Binding-site contacts:
Ligand atom C1 contacts residue ASN331 of chain 1.C at 1.4 Å.
Ligand atom O5 contacts residue ASN331 of chain 1.C at 2.4 Å (h-bond).
Ligand atom C2 contacts residue GLN580 of chain 1.C at 4.5 Å.
Ligand atom O6 contacts residue GLN580 of chain 1.C at 4.1 Å.
Ligand atom C3 contacts residue ASN331 of chain 1.C at 3.8 Å.
Ligand atom O7 contacts residue GLN580 of chain 1.C at 3.7 Å.
Ligand atom C7 contacts residue ASN331 of chain 1.C at 3.8 Å.
Ligand atom C7 contacts residue GLN580 of chain 1.C at 4.3 Å.
Ligand atom C2 contacts residue ASN331 of chain 1.C at 2.4 Å.
Ligand atom C4 contacts residue GLN580 of chain 1.C at 4.2 Å.
Ligand atom C5 contacts residue ASN331 of chain 1.C at 3.7 Å.
Ligand atom N2 contacts residue ASN331 of chain 1.C at 2.9 Å (h-bond).
Ligand atom C4 contacts residue ASN331 of chain 1.C at 4.2 Å.
Ligand atom O7 contacts residue ASN331 of chain 1.C at 4.3 Å.

Sequence of chain 1.C:
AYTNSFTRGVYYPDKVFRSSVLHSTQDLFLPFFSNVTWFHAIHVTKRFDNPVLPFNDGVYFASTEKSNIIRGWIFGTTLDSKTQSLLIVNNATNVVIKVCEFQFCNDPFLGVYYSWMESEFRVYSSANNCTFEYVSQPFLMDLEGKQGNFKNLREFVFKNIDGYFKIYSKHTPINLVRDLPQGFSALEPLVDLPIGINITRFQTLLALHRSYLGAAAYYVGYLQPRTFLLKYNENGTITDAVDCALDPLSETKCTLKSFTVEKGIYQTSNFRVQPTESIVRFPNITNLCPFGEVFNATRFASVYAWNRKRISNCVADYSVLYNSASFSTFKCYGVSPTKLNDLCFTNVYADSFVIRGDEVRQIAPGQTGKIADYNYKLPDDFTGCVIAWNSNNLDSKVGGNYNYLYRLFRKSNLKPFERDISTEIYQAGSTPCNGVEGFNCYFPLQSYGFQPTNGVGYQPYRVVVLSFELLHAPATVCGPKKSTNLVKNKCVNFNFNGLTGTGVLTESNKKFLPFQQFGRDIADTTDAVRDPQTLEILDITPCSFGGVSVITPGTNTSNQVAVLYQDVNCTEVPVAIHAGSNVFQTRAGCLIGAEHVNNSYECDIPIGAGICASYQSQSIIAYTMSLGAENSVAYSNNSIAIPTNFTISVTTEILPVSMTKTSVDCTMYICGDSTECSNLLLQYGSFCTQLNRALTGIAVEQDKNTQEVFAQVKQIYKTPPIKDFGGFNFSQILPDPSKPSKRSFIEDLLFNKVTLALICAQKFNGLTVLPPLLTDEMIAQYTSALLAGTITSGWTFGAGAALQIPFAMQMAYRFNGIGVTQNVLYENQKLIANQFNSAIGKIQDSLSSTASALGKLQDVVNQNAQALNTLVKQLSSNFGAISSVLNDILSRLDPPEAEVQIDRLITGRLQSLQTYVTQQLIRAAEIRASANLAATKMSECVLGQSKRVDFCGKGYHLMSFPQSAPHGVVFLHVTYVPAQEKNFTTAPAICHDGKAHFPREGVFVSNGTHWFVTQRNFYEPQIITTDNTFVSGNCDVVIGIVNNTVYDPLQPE

The small molecule below binds the protein below.
Small molecule (SMILES): CC(=O)N[C@@H]1[C@@H](O)[C@H](O)[C@@H](CO)O[C@H]1O